A small-molecule ligand and the protein it binds are described below.
Small molecule (SMILES): CCCc1scc(-c2cn[nH]c2)c1C[C@H](/N=C1\NC(C)(C)Cc2cc(Cl)ccc21)C1=NC(=O)CC=N1

Sequence of chain 2.A:
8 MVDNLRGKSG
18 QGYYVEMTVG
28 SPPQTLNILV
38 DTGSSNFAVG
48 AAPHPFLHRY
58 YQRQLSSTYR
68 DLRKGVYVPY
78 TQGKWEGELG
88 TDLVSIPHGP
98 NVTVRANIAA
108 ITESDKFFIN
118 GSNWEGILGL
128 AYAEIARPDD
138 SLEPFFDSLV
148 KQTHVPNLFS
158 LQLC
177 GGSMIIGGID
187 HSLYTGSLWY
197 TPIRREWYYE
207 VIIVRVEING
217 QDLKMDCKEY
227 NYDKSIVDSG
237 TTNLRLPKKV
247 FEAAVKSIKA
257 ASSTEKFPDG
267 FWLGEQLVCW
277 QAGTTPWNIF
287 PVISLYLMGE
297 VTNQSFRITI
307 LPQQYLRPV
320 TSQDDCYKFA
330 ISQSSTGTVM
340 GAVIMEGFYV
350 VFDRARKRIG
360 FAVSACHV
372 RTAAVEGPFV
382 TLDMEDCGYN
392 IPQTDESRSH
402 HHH

Binding-site contacts:
Ligand atom C21 contacts residue SER16 of chain 2.A at 3.3 Å.
Ligand atom C6 contacts residue LYS113 of chain 2.A at 3.5 Å.
Ligand atom C21 contacts residue THR237 of chain 2.A at 3.7 Å.
Ligand atom N31 contacts residue THR237 of chain 2.A at 3.8 Å.
Ligand atom N25 contacts residue PHE114 of chain 2.A at 3.5 Å (h-bond).
Ligand atom C12 contacts residue GLY236 of chain 2.A at 3.8 Å.
Ligand atom CL1 contacts residue TYR77 of chain 2.A at 3.8 Å.
Ligand atom C3 contacts residue TYR77 of chain 2.A at 3.7 Å (hydrophobic).
Ligand atom N26 contacts residue LYS113 of chain 2.A at 3.8 Å.
Ligand atom C2 contacts residue TYR77 of chain 2.A at 3.4 Å (hydrophobic).
Ligand atom C18 contacts residue GLY236 of chain 2.A at 3.7 Å.
Ligand atom C19 contacts residue GLY236 of chain 2.A at 3.2 Å.
Ligand atom C21 contacts residue SER235 of chain 2.A at 3.5 Å.
Ligand atom N11 contacts residue GLY236 of chain 2.A at 3.0 Å (h-bond).
Ligand atom C27 contacts residue LEU36 of chain 2.A at 3.7 Å (hydrophobic).
Ligand atom C16 contacts residue TRP121 of chain 2.A at 3.4 Å (hydrophobic).
Ligand atom C6 contacts residue GLN79 of chain 2.A at 3.8 Å.
Ligand atom N31 contacts residue THR238 of chain 2.A at 3.1 Å (h-bond).
Ligand atom N25 contacts residue LYS113 of chain 2.A at 2.9 Å (salt-bridge).
Ligand atom S17 contacts residue GLN18 of chain 2.A at 3.6 Å (h-bond).
Ligand atom C24 contacts residue PHE114 of chain 2.A at 3.0 Å (hydrophobic).
Ligand atom O36 contacts residue THR238 of chain 2.A at 3.3 Å (h-bond).
Ligand atom CL1 contacts residue LYS81 of chain 2.A at 3.2 Å.
Ligand atom C28 contacts residue ASP38 of chain 2.A at 3.7 Å.
Ligand atom C14 contacts residue GLY236 of chain 2.A at 3.3 Å.
Ligand atom C19 contacts residue THR238 of chain 2.A at 3.4 Å.
Ligand atom O36 contacts residue THR237 of chain 2.A at 3.6 Å.
Ligand atom C9 contacts residue TYR77 of chain 2.A at 3.4 Å (hydrophobic).
Ligand atom O36 contacts residue ASN239 of chain 2.A at 3.0 Å (h-bond).
Ligand atom C28 contacts residue GLY236 of chain 2.A at 3.4 Å.
Ligand atom C2 contacts residue PHE114 of chain 2.A at 3.5 Å (hydrophobic).
Ligand atom C21 contacts residue ALA341 of chain 2.A at 3.6 Å (hydrophobic).
Ligand atom C1 contacts residue TYR77 of chain 2.A at 3.8 Å (hydrophobic).
Ligand atom C16 contacts residue ILE116 of chain 2.A at 3.8 Å (hydrophobic).
Ligand atom CL1 contacts residue GLY80 of chain 2.A at 3.4 Å.
Ligand atom N25 contacts residue ILE116 of chain 2.A at 3.6 Å.
Ligand atom C20 contacts residue GLY19 of chain 2.A at 3.4 Å.
Ligand atom C24 contacts residue ILE116 of chain 2.A at 3.7 Å (hydrophobic).
Ligand atom C32 contacts residue THR237 of chain 2.A at 3.6 Å.
Ligand atom C32 contacts residue THR238 of chain 2.A at 3.6 Å.